The small molecule below binds the protein below.
Small molecule (SMILES): CC(=O)N[C@@H]1[C@@H](O)[C@H](O)[C@@H](CO)O[C@H]1O

Sequence of chain 1.C:
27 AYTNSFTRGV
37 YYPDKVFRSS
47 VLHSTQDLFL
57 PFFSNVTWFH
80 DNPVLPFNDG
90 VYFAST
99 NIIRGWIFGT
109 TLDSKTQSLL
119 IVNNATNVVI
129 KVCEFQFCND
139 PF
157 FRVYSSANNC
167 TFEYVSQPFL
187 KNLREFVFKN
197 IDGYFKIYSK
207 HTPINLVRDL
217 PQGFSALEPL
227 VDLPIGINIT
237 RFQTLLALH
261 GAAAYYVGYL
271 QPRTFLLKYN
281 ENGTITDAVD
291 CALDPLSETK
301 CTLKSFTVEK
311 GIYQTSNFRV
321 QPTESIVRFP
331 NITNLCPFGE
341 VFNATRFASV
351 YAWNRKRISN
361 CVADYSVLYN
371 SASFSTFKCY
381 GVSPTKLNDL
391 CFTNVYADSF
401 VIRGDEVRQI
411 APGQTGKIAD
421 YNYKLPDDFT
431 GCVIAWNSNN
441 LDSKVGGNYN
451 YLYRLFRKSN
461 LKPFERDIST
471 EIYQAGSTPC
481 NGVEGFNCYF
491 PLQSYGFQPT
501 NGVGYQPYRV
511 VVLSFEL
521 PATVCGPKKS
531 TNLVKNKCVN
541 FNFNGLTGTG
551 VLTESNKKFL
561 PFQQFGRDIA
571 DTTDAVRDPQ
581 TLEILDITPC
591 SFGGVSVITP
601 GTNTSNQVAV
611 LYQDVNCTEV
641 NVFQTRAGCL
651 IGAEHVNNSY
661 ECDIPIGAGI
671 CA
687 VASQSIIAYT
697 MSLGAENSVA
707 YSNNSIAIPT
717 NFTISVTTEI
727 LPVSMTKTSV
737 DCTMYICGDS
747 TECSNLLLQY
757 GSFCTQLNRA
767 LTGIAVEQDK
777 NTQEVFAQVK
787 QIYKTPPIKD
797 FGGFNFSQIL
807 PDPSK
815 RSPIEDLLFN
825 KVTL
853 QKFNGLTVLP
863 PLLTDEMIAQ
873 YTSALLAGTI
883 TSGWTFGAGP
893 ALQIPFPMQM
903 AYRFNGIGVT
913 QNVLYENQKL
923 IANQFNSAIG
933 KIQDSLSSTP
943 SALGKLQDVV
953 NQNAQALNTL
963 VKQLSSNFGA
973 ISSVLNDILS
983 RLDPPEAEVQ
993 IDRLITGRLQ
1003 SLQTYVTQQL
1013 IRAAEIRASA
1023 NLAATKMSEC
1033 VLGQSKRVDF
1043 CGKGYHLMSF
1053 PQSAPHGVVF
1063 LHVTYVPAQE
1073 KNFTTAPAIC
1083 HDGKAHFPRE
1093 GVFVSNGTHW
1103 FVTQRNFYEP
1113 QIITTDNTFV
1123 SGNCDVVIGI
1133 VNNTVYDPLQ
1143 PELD

Binding-site contacts:
Ligand atom C4 contacts residue ASN616 of chain 1.C at 4.2 Å.
Ligand atom C3 contacts residue ASN616 of chain 1.C at 3.8 Å.
Ligand atom C1 contacts residue ASN616 of chain 1.C at 1.4 Å.
Ligand atom C5 contacts residue ASN616 of chain 1.C at 3.7 Å.
Ligand atom N2 contacts residue ASN616 of chain 1.C at 3.0 Å (h-bond).
Ligand atom O5 contacts residue ASN616 of chain 1.C at 2.4 Å (h-bond).
Ligand atom O7 contacts residue ASN616 of chain 1.C at 3.5 Å (h-bond).
Ligand atom C7 contacts residue ASN616 of chain 1.C at 3.6 Å.
Ligand atom C2 contacts residue ASN616 of chain 1.C at 2.5 Å.